A protein and the small-molecule ligand that binds it are described below.
Small molecule (SMILES): CC(=O)N[C@@H]1[C@@H](O)[C@H](O)[C@@H](CO)O[C@H]1O

Binding-site contacts:
Ligand atom O5 contacts residue ASN339 of chain 2.B at 2.3 Å (h-bond).
Ligand atom C1 contacts residue ASN339 of chain 2.B at 1.4 Å.
Ligand atom N2 contacts residue ASN339 of chain 2.B at 3.0 Å (h-bond).
Ligand atom O6 contacts residue LYS306 of chain 2.B at 2.9 Å (salt-bridge).
Ligand atom O6 contacts residue ASP310 of chain 2.B at 4.0 Å.
Ligand atom C3 contacts residue ASN339 of chain 2.B at 3.8 Å.
Ligand atom C4 contacts residue ASN339 of chain 2.B at 4.2 Å.
Ligand atom C8 contacts residue ASN339 of chain 2.B at 3.9 Å.
Ligand atom C6 contacts residue LYS306 of chain 2.B at 4.2 Å.
Ligand atom C1 contacts residue GLY309 of chain 2.B at 3.8 Å.
Ligand atom C7 contacts residue ASN339 of chain 2.B at 3.3 Å.
Ligand atom O5 contacts residue GLY309 of chain 2.B at 3.9 Å.
Ligand atom O6 contacts residue GLY309 of chain 2.B at 4.0 Å.
Ligand atom C5 contacts residue GLY309 of chain 2.B at 4.0 Å.
Ligand atom C5 contacts residue ASN339 of chain 2.B at 3.6 Å.
Ligand atom C2 contacts residue ASN339 of chain 2.B at 2.5 Å.
Ligand atom O7 contacts residue ASN339 of chain 2.B at 3.1 Å (h-bond).

Sequence of chain 2.B:
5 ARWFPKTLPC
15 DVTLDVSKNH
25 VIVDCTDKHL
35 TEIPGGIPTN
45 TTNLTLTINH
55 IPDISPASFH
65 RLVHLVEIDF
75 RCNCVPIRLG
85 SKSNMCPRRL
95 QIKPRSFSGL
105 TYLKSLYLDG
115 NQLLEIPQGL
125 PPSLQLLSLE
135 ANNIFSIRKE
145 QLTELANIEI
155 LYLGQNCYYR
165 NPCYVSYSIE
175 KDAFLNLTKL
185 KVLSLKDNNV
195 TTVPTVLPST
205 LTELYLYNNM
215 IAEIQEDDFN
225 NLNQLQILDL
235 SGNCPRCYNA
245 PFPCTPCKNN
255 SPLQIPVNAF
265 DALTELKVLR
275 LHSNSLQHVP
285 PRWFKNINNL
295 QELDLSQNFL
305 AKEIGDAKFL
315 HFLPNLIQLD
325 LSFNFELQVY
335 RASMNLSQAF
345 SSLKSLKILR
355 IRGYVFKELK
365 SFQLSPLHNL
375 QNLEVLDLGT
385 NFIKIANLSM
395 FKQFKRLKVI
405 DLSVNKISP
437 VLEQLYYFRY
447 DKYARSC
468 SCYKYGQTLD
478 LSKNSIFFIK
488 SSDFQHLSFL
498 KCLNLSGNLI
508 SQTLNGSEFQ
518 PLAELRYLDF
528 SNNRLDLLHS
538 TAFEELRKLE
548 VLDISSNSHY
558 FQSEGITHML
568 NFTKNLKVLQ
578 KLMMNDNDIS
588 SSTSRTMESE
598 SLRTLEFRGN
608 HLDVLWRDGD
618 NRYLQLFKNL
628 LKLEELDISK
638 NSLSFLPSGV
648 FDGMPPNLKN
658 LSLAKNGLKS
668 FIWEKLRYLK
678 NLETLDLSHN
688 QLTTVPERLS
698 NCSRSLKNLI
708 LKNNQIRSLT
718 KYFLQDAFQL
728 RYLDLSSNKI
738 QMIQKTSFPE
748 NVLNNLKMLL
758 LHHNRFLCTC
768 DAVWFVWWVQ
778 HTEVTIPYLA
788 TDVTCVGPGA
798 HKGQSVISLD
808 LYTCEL